Sequence of chain 1.E:
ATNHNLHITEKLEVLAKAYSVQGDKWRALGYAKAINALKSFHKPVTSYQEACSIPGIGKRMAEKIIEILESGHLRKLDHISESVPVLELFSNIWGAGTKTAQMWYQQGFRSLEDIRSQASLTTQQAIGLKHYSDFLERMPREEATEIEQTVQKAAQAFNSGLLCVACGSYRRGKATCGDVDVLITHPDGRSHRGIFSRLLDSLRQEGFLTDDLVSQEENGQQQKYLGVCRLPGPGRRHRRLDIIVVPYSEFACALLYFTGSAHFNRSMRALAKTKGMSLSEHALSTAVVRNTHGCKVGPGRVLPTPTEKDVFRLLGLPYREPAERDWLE

Binding-site contacts:
Ligand atom C5' contacts residue GLY63 of chain 1.E at 3.8 Å.
Ligand atom OP1 contacts residue TYR24 of chain 1.E at 2.9 Å (h-bond).
Ligand atom P contacts residue ARG65 of chain 1.E at 3.2 Å.
Ligand atom C4 contacts residue TRP31 of chain 1.E at 3.5 Å (hydrophobic).
Ligand atom OP3 contacts residue LYS69 of chain 1.E at 2.8 Å (salt-bridge).
Ligand atom OP1 contacts residue MET66 of chain 1.E at 3.0 Å (h-bond).
Ligand atom OP2 contacts residue ARG65 of chain 1.E at 2.6 Å (salt-bridge).
Ligand atom N3 contacts residue GLY35 of chain 1.E at 3.3 Å.
Ligand atom OP1 contacts residue TYR36 of chain 1.E at 2.6 Å (h-bond).
Ligand atom O4' contacts residue TYR36 of chain 1.E at 3.5 Å.
Ligand atom O3' contacts residue GLY61 of chain 1.E at 3.3 Å.
Ligand atom O6 contacts residue TRP31 of chain 1.E at 3.7 Å.
Ligand atom OP2 contacts residue ARG65 of chain 1.E at 3.7 Å.
Ligand atom OP3 contacts residue ARG65 of chain 1.E at 2.8 Å (salt-bridge).
Ligand atom O3' contacts residue ILE62 of chain 1.E at 3.7 Å.
Ligand atom C2 contacts residue TRP31 of chain 1.E at 3.3 Å (hydrophobic).
Ligand atom OP1 contacts residue LYS69 of chain 1.E at 3.7 Å.
Ligand atom C8 contacts residue ARG32 of chain 1.E at 3.7 Å.
Ligand atom C4 contacts residue ARG32 of chain 1.E at 3.7 Å.
Ligand atom OP1 contacts residue PRO60 of chain 1.E at 3.6 Å.
Ligand atom C5' contacts residue GLY61 of chain 1.E at 3.2 Å.
Ligand atom N9 contacts residue ARG32 of chain 1.E at 3.6 Å.
Ligand atom C1' contacts residue ARG32 of chain 1.E at 3.6 Å.
Ligand atom OP1 contacts residue GLY61 of chain 1.E at 2.9 Å (h-bond).
Ligand atom OP1 contacts residue ARG65 of chain 1.E at 3.6 Å (salt-bridge).
Ligand atom P contacts residue GLY61 of chain 1.E at 3.8 Å.
Ligand atom N3 contacts residue TRP31 of chain 1.E at 3.3 Å (h-bond).
Ligand atom OP1 contacts residue ILE62 of chain 1.E at 3.8 Å.
Ligand atom OP2 contacts residue ARG32 of chain 1.E at 3.2 Å (salt-bridge).
Ligand atom C3' contacts residue GLY61 of chain 1.E at 3.8 Å.
Ligand atom O5' contacts residue TYR36 of chain 1.E at 3.4 Å (h-bond).
Ligand atom N2 contacts residue TRP31 of chain 1.E at 3.7 Å.
Ligand atom C4' contacts residue GLY61 of chain 1.E at 3.0 Å.
Ligand atom OP1 contacts residue GLY63 of chain 1.E at 3.1 Å (h-bond).
Ligand atom O5' contacts residue ARG32 of chain 1.E at 3.6 Å.
Ligand atom O3' contacts residue MET66 of chain 1.E at 3.7 Å.
Ligand atom P contacts residue TYR36 of chain 1.E at 3.5 Å.
Ligand atom C6 contacts residue TRP31 of chain 1.E at 3.8 Å (hydrophobic).
Ligand atom O4' contacts residue ARG32 of chain 1.E at 3.7 Å.
Ligand atom N1 contacts residue TRP31 of chain 1.E at 3.6 Å (h-bond).

This protein binds this small molecule.
Small molecule (SMILES): Nc1ccn([C@H]2C[C@H](O[P](=O)(O)OC[C@H]3O[C@@H](n4cnc5c(=O)nc(N)[nH]c54)C[C@@H]3O)[C@@H](CO[P](=O)(O)O[C@H]3C[C@H](n4ccc(N)nc4=O)O[C@@H]3CO[P](=O)(O)O[C@H]3C[C@H](n4cnc5c(=O)nc(N)[nH]c54)O[C@@H]3COP(=O)(O)O)O2)c(=O)n1